A small-molecule ligand and the protein it binds are described below.
Small molecule (SMILES): CO[C@H]1C[C@@H](C)C/C(C)=C/[C@@H](CC(C)=O)C(=O)C[C@H](O)[C@@H](C)[C@@H](/C(C)=C/[C@@H]2CC[C@@H](O)[C@H](OC)C2)OC(=O)[C@@H]2CCCCN2C(=O)C(=O)[C@]2(O)O[C@H]1[C@@H](OC)C[C@H]2C

Binding-site contacts:
Ligand atom O22 contacts residue TYR84 of chain 1.A at 2.7 Å (h-bond).
Ligand atom O18 contacts residue PHE38 of chain 1.A at 3.4 Å.
Ligand atom C43 contacts residue GLU56 of chain 1.A at 3.6 Å.
Ligand atom C17 contacts residue PHE101 of chain 1.A at 3.9 Å (hydrophobic).
Ligand atom C20 contacts residue TYR28 of chain 1.A at 3.7 Å (hydrophobic).
Ligand atom C47 contacts residue TYR84 of chain 1.A at 3.6 Å (hydrophobic).
Ligand atom O18 contacts residue TYR28 of chain 1.A at 3.5 Å.
Ligand atom C16 contacts residue TYR84 of chain 1.A at 3.6 Å (hydrophobic).
Ligand atom C42 contacts residue GLU56 of chain 1.A at 3.8 Å.
Ligand atom C34 contacts residue PHE48 of chain 1.A at 3.5 Å (hydrophobic).
Ligand atom O18 contacts residue ASP39 of chain 1.A at 3.3 Å (salt-bridge).
Ligand atom C15 contacts residue ASP39 of chain 1.A at 3.7 Å.
Ligand atom C10 contacts residue TYR84 of chain 1.A at 3.6 Å (hydrophobic).
Ligand atom C12 contacts residue ASP39 of chain 1.A at 3.7 Å.
Ligand atom O33 contacts residue ILE58 of chain 1.A at 2.9 Å (h-bond).
Ligand atom C1 contacts residue ASP39 of chain 1.A at 3.5 Å.
Ligand atom C20 contacts residue ARG44 of chain 1.A at 3.8 Å.
Ligand atom C15 contacts residue ARG44 of chain 1.A at 3.5 Å.
Ligand atom C37 contacts residue GLU56 of chain 1.A at 3.5 Å.
Ligand atom O49 contacts residue GLU56 of chain 1.A at 2.5 Å (salt-bridge).
Ligand atom O3 contacts residue TYR28 of chain 1.A at 3.8 Å.
Ligand atom C24 contacts residue TYR84 of chain 1.A at 3.7 Å (hydrophobic).
Ligand atom C5 contacts residue HIS89 of chain 1.A at 3.7 Å.
Ligand atom C48 contacts residue PHE48 of chain 1.A at 3.5 Å (hydrophobic).
Ligand atom C28 contacts residue TYR84 of chain 1.A at 3.7 Å (hydrophobic).
Ligand atom O18 contacts residue PHE101 of chain 1.A at 3.4 Å.
Ligand atom C25 contacts residue TYR28 of chain 1.A at 3.8 Å (hydrophobic).
Ligand atom C30 contacts residue TRP61 of chain 1.A at 3.8 Å (hydrophobic).
Ligand atom O22 contacts residue PHE101 of chain 1.A at 3.5 Å.
Ligand atom C34 contacts residue TRP61 of chain 1.A at 3.6 Å (hydrophobic).
Ligand atom C17 contacts residue TYR84 of chain 1.A at 3.5 Å (hydrophobic).
Ligand atom C7 contacts residue ASP39 of chain 1.A at 3.3 Å.
Ligand atom C4 contacts residue ASP39 of chain 1.A at 3.8 Å.
Ligand atom C30 contacts residue TYR28 of chain 1.A at 3.8 Å (hydrophobic).
Ligand atom C29 contacts residue TRP61 of chain 1.A at 3.4 Å (hydrophobic).
Ligand atom O33 contacts residue VAL57 of chain 1.A at 3.1 Å.
Ligand atom C58 contacts residue ALA83 of chain 1.A at 3.4 Å (hydrophobic).
Ligand atom C16 contacts residue ILE93 of chain 1.A at 3.7 Å (hydrophobic).
Ligand atom O13 contacts residue ASP39 of chain 1.A at 2.7 Å (salt-bridge).
Ligand atom O3 contacts residue ASP39 of chain 1.A at 3.1 Å (salt-bridge).

Sequence of chain 1.A:
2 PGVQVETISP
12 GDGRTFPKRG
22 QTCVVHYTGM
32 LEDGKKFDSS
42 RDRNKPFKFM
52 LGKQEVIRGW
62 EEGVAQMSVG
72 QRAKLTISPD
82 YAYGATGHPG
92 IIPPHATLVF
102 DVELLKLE